A small-molecule ligand and the protein it binds are described below.
Small molecule (SMILES): N[C@H](CO)Cc1ccc(O)cc1

Sequence of chain 1.D:
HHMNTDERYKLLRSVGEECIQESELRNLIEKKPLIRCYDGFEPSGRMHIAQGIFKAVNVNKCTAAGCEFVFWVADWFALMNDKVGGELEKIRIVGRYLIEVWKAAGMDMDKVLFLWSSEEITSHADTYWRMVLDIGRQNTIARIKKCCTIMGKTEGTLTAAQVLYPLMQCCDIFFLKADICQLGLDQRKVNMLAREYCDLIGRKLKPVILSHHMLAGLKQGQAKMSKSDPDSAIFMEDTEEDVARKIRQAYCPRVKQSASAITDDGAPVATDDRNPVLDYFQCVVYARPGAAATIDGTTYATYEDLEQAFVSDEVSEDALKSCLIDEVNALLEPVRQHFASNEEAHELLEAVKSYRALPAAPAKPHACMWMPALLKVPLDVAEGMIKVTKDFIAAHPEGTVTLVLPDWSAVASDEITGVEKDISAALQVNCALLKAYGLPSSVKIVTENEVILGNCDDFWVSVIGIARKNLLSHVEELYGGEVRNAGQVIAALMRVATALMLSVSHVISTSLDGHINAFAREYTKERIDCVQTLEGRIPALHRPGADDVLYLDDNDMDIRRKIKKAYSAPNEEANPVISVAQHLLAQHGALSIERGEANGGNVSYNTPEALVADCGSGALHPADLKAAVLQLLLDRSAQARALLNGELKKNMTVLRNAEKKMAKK

Binding-site contacts:
Ligand atom OH contacts residue TYR44 of chain 1.D at 2.9 Å (h-bond).
Ligand atom CB contacts residue TYR171 of chain 1.D at 3.9 Å (hydrophobic).
Ligand atom CD1 contacts residue ALA80 of chain 1.D at 3.5 Å (hydrophobic).
Ligand atom N contacts residue TYR171 of chain 1.D at 3.5 Å (h-bond).
Ligand atom CD2 contacts residue LEU189 of chain 1.D at 3.8 Å (hydrophobic).
Ligand atom CE2 contacts residue GLY46 of chain 1.D at 3.9 Å.
Ligand atom CA contacts residue GLN193 of chain 1.D at 3.5 Å.
Ligand atom N contacts residue ILE156 of chain 1.D at 3.8 Å.
Ligand atom CE2 contacts residue LEU189 of chain 1.D at 3.8 Å (hydrophobic).
Ligand atom CZ contacts residue TYR44 of chain 1.D at 3.5 Å (hydrophobic).
Ligand atom CD2 contacts residue GLY46 of chain 1.D at 3.5 Å.
Ligand atom O contacts residue TYR171 of chain 1.D at 4.2 Å.
Ligand atom C contacts residue GLY46 of chain 1.D at 3.9 Å.
Ligand atom OH contacts residue GLN175 of chain 1.D at 3.6 Å.
Ligand atom CE1 contacts residue TRP78 of chain 1.D at 3.7 Å (hydrophobic).
Ligand atom CE1 contacts residue ALA80 of chain 1.D at 4.0 Å (hydrophobic).
Ligand atom N contacts residue GLN175 of chain 1.D at 3.5 Å (h-bond).
Ligand atom CZ contacts residue TRP78 of chain 1.D at 3.6 Å (hydrophobic).
Ligand atom CD2 contacts residue GLN175 of chain 1.D at 3.4 Å.
Ligand atom CE1 contacts residue PHE83 of chain 1.D at 3.8 Å (hydrophobic).
Ligand atom CE1 contacts residue GLN175 of chain 1.D at 3.9 Å.
Ligand atom CB contacts residue PHE47 of chain 1.D at 4.0 Å (hydrophobic).
Ligand atom C contacts residue GLN193 of chain 1.D at 3.3 Å.
Ligand atom CB contacts residue GLY46 of chain 1.D at 3.8 Å.
Ligand atom CG contacts residue GLN175 of chain 1.D at 4.0 Å.
Ligand atom CE1 contacts residue ASP178 of chain 1.D at 3.3 Å.
Ligand atom CD1 contacts residue GLN175 of chain 1.D at 4.1 Å.
Ligand atom CD1 contacts residue PHE83 of chain 1.D at 3.9 Å (hydrophobic).
Ligand atom CE2 contacts residue GLN175 of chain 1.D at 3.4 Å.
Ligand atom N contacts residue GLN193 of chain 1.D at 2.8 Å (h-bond).
Ligand atom O contacts residue GLU48 of chain 1.D at 3.4 Å.
Ligand atom CG contacts residue PHE47 of chain 1.D at 4.2 Å (hydrophobic).
Ligand atom CA contacts residue GLY46 of chain 1.D at 3.9 Å.
Ligand atom OH contacts residue TRP78 of chain 1.D at 3.4 Å.
Ligand atom CG contacts residue ALA80 of chain 1.D at 4.2 Å (hydrophobic).
Ligand atom CZ contacts residue GLN175 of chain 1.D at 3.5 Å.
Ligand atom OH contacts residue ASP178 of chain 1.D at 2.5 Å (salt-bridge).
Ligand atom CE2 contacts residue TYR44 of chain 1.D at 3.3 Å (hydrophobic).
Ligand atom CG contacts residue GLY46 of chain 1.D at 3.9 Å.
Ligand atom CZ contacts residue ASP178 of chain 1.D at 3.3 Å.